Binding-site contacts:
Ligand atom C1 contacts residue THR156 of chain 18.E at 3.6 Å.
Ligand atom O5 contacts residue MET151 of chain 18.E at 4.2 Å.
Ligand atom O5 contacts residue ASN154 of chain 18.E at 3.8 Å.
Ligand atom C7 contacts residue ASN154 of chain 18.E at 3.7 Å.
Ligand atom C2 contacts residue THR156 of chain 18.E at 3.9 Å.
Ligand atom O7 contacts residue THR156 of chain 18.E at 4.5 Å.
Ligand atom O7 contacts residue ASN154 of chain 18.E at 3.2 Å (h-bond).
Ligand atom N2 contacts residue THR156 of chain 18.E at 3.2 Å.
Ligand atom C7 contacts residue THR156 of chain 18.E at 3.6 Å.
Ligand atom C8 contacts residue ASN154 of chain 18.E at 4.5 Å.
Ligand atom C8 contacts residue THR156 of chain 18.E at 3.7 Å.
Ligand atom N2 contacts residue ASN154 of chain 18.E at 4.0 Å.
Ligand atom C3 contacts residue THR156 of chain 18.E at 4.4 Å.
Ligand atom C1 contacts residue ASN154 of chain 18.E at 3.1 Å.
Ligand atom O6 contacts residue MET151 of chain 18.E at 3.5 Å.
Ligand atom C2 contacts residue ASN154 of chain 18.E at 4.1 Å.

A protein and the small-molecule ligand that binds it are described below.
Small molecule (SMILES): CC(=O)N[C@H]1[C@H](O[C@H]2[C@H](O)[C@@H](NC(C)=O)CO[C@@H]2CO)O[C@H](CO)[C@@H](O)[C@@H]1O

Sequence of chain 18.E:
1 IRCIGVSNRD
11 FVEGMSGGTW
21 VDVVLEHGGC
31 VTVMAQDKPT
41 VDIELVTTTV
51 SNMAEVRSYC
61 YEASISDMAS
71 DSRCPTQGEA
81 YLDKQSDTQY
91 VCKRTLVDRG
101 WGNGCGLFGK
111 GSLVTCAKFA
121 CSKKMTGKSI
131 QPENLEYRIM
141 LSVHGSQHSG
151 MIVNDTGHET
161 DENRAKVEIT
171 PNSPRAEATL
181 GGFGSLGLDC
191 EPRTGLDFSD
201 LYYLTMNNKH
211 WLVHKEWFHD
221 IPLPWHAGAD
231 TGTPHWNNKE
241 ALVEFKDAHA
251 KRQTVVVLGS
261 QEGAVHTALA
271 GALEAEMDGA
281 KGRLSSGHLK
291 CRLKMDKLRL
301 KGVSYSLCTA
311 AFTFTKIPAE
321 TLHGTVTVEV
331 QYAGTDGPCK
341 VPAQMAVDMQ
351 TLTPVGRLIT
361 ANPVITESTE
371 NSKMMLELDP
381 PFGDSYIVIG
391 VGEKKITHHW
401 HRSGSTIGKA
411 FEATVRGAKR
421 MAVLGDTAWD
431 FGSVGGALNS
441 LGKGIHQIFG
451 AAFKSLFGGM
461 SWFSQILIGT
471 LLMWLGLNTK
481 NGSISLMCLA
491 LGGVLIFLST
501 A